Binding-site contacts:
Ligand atom C2 contacts residue HIS295 of chain 1.A at 3.7 Å.
Ligand atom C11 contacts residue HIS295 of chain 1.A at 4.1 Å.
Ligand atom N1 contacts residue HIS295 of chain 1.A at 3.6 Å.
Ligand atom C3 contacts residue HIS295 of chain 1.A at 3.6 Å.
Ligand atom N1 contacts residue TYR154 of chain 1.A at 3.9 Å.
Ligand atom C4 contacts residue TRP296 of chain 1.A at 4.1 Å (hydrophobic).
Ligand atom C40 contacts residue HIS295 of chain 1.A at 3.4 Å.
Ligand atom N2 contacts residue ASP106 of chain 1.A at 2.7 Å (salt-bridge).
Ligand atom C9 contacts residue TRP107 of chain 1.A at 3.9 Å (hydrophobic).
Ligand atom N1 contacts residue ASP106 of chain 1.A at 2.8 Å (salt-bridge).
Ligand atom C6 contacts residue TYR237 of chain 1.A at 4.2 Å (hydrophobic).
Ligand atom C5 contacts residue LEU179 of chain 1.A at 3.6 Å (hydrophobic).
Ligand atom N2 contacts residue TYR154 of chain 1.A at 3.7 Å.
Ligand atom C1 contacts residue TYR237 of chain 1.A at 3.3 Å (hydrophobic).
Ligand atom C7 contacts residue PHE38 of chain 1.A at 3.6 Å (hydrophobic).
Ligand atom O1 contacts residue ASP106 of chain 1.A at 4.2 Å.
Ligand atom C2 contacts residue TYR237 of chain 1.A at 4.0 Å (hydrophobic).
Ligand atom N2 contacts residue TYR237 of chain 1.A at 4.2 Å.
Ligand atom C2 contacts residue ASP106 of chain 1.A at 3.9 Å.
Ligand atom C8 contacts residue GLN155 of chain 1.A at 4.0 Å.
Ligand atom N2 contacts residue LEU270 of chain 1.A at 4.2 Å.
Ligand atom C80 contacts residue MET190 of chain 1.A at 3.7 Å (hydrophobic).
Ligand atom C1 contacts residue TYR154 of chain 1.A at 3.1 Å (hydrophobic).
Ligand atom C7 contacts residue TYR237 of chain 1.A at 3.2 Å (hydrophobic).
Ligand atom O1 contacts residue TYR154 of chain 1.A at 2.6 Å (h-bond).
Ligand atom C4 contacts residue MET190 of chain 1.A at 4.2 Å (hydrophobic).
Ligand atom C9 contacts residue ASP106 of chain 1.A at 3.9 Å.
Ligand atom C12 contacts residue ASP267 of chain 1.A at 4.0 Å.
Ligand atom C12 contacts residue HIS295 of chain 1.A at 3.5 Å.
Ligand atom C4 contacts residue HIS295 of chain 1.A at 4.2 Å.
Ligand atom O1 contacts residue TYR237 of chain 1.A at 2.6 Å (h-bond).
Ligand atom C1 contacts residue ASP106 of chain 1.A at 3.1 Å.
Ligand atom C6 contacts residue PHE38 of chain 1.A at 3.8 Å (hydrophobic).
Ligand atom C12 contacts residue VAL269 of chain 1.A at 3.5 Å (hydrophobic).
Ligand atom C40 contacts residue VAL269 of chain 1.A at 3.7 Å (hydrophobic).
Ligand atom N1 contacts residue TYR237 of chain 1.A at 3.9 Å.
Ligand atom C8 contacts residue ASP106 of chain 1.A at 3.9 Å.
Ligand atom C5 contacts residue TRP296 of chain 1.A at 4.0 Å (hydrophobic).
Ligand atom C80 contacts residue TRP296 of chain 1.A at 4.1 Å (hydrophobic).
Ligand atom C8 contacts residue TYR154 of chain 1.A at 3.9 Å (hydrophobic).

Sequence of chain 1.A:
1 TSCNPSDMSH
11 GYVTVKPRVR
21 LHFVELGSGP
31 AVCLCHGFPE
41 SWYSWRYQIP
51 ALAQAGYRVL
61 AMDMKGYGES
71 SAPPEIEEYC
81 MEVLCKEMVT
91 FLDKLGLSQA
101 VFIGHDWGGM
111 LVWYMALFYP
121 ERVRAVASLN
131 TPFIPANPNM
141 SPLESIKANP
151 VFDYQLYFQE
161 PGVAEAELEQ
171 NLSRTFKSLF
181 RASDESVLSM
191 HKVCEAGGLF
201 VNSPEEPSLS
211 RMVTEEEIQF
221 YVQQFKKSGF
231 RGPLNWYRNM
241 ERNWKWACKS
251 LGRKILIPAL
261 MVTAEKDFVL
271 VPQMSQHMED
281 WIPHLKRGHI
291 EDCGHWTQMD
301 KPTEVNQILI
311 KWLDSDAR

The protein below binds the small molecule below.
Small molecule (SMILES): CCNC(=O)Nc1cccc2ccccc12